Binding-site contacts:
Ligand atom C8 contacts residue THR42 of chain 2.A at 4.1 Å.
Ligand atom C2 contacts residue VAL152 of chain 2.A at 4.2 Å (hydrophobic).
Ligand atom C11 contacts residue ASP173 of chain 2.A at 3.4 Å.
Ligand atom C3 contacts residue HIS77 of chain 2.A at 3.9 Å.
Ligand atom C13 contacts residue TYR39 of chain 2.A at 3.8 Å (hydrophobic).
Ligand atom C8 contacts residue ALA43 of chain 2.A at 3.9 Å (hydrophobic).
Ligand atom O2 contacts residue TYR166 of chain 2.A at 3.6 Å.
Ligand atom C2 contacts residue TYR166 of chain 2.A at 3.6 Å (hydrophobic).
Ligand atom C6 contacts residue HIS77 of chain 2.A at 4.2 Å.
Ligand atom O1 contacts residue GLN170 of chain 2.A at 3.4 Å.
Ligand atom C13 contacts residue GLN170 of chain 2.A at 3.5 Å.
Ligand atom C4 contacts residue GLN170 of chain 2.A at 3.3 Å.
Ligand atom C4 contacts residue HIS77 of chain 2.A at 4.2 Å.
Ligand atom C3 contacts residue VAL152 of chain 2.A at 4.2 Å (hydrophobic).
Ligand atom C12 contacts residue TYR39 of chain 2.A at 3.7 Å (hydrophobic).
Ligand atom C7 contacts residue ALA43 of chain 2.A at 4.3 Å (hydrophobic).
Ligand atom C12 contacts residue ASP173 of chain 2.A at 3.4 Å.
Ligand atom O3 contacts residue TYR166 of chain 2.A at 3.8 Å.
Ligand atom C14 contacts residue GLN170 of chain 2.A at 3.8 Å.
Ligand atom C3 contacts residue TYR166 of chain 2.A at 4.1 Å (hydrophobic).
Ligand atom O1 contacts residue ASP173 of chain 2.A at 2.5 Å (salt-bridge).
Ligand atom O2 contacts residue GLN170 of chain 2.A at 2.7 Å (h-bond).
Ligand atom C10 contacts residue HIS77 of chain 2.A at 3.9 Å.
Ligand atom C11 contacts residue LEU72 of chain 2.A at 3.9 Å (hydrophobic).
Ligand atom C12 contacts residue GLN170 of chain 2.A at 3.6 Å.
Ligand atom C11 contacts residue GLN170 of chain 2.A at 4.2 Å.
Ligand atom C1 contacts residue HIS77 of chain 2.A at 3.8 Å.
Ligand atom C14 contacts residue GLY41 of chain 2.A at 3.4 Å.
Ligand atom C2 contacts residue HIS77 of chain 2.A at 3.6 Å.
Ligand atom C10 contacts residue ALA74 of chain 2.A at 3.7 Å (hydrophobic).
Ligand atom C12 contacts residue LEU72 of chain 2.A at 3.6 Å (hydrophobic).
Ligand atom C9 contacts residue GLY41 of chain 2.A at 3.9 Å.
Ligand atom C1 contacts residue TYR166 of chain 2.A at 4.1 Å (hydrophobic).
Ligand atom C8 contacts residue GLY41 of chain 2.A at 3.9 Å.
Ligand atom O1 contacts residue TYR39 of chain 2.A at 2.7 Å (h-bond).
Ligand atom C13 contacts residue GLN182 of chain 2.A at 3.6 Å.
Ligand atom C13 contacts residue GLY41 of chain 2.A at 3.7 Å.
Ligand atom O1 contacts residue LEU72 of chain 2.A at 3.5 Å.
Ligand atom C11 contacts residue HIS77 of chain 2.A at 3.9 Å.
Ligand atom C3 contacts residue GLN170 of chain 2.A at 3.5 Å.

Sequence of chain 2.A:
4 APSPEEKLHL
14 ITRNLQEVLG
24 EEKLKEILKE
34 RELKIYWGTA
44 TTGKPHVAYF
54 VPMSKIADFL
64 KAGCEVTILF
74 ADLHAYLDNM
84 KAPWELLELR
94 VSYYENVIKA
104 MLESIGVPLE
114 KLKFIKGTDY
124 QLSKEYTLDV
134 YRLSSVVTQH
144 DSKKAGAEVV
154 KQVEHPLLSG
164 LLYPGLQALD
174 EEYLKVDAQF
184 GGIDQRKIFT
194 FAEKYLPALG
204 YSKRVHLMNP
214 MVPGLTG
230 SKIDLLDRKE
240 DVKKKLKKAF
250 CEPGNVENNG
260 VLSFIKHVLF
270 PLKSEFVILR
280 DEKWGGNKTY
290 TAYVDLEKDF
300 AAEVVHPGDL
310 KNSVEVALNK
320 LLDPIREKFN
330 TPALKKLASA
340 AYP

This protein binds this small molecule.
Small molecule (SMILES): Oc1ccc(/C=C/c2cc(O)cc(O)c2)cc1